Binding-site contacts:
Ligand atom C1' contacts residue DC1 of chain 1.WE at 3.8 Å.
Ligand atom N6 contacts residue PRO414 of chain 1.UA at 3.7 Å.
Ligand atom C5' contacts residue DC1 of chain 1.WE at 3.9 Å.
Ligand atom N6 contacts residue PRO416 of chain 1.UA at 3.9 Å.
Ligand atom C5 contacts residue PRO204 of chain 1.UA at 3.9 Å (hydrophobic).
Ligand atom N1 contacts residue VAL203 of chain 1.UA at 4.0 Å.
Ligand atom C8 contacts residue PRO204 of chain 1.UA at 4.1 Å (hydrophobic).
Ligand atom N1 contacts residue GLY422 of chain 1.UA at 3.0 Å (h-bond).
Ligand atom O3' contacts residue HIS413 of chain 1.UA at 4.1 Å.
Ligand atom O5' contacts residue ASP409 of chain 1.VA at 3.6 Å.
Ligand atom C6 contacts residue PRO414 of chain 1.UA at 3.5 Å (hydrophobic).
Ligand atom N6 contacts residue GLY420 of chain 1.UA at 4.2 Å.
Ligand atom N7 contacts residue PRO204 of chain 1.UA at 4.0 Å.
Ligand atom C6 contacts residue SER415 of chain 1.UA at 4.0 Å.
Ligand atom O4' contacts residue DC1 of chain 1.WE at 3.3 Å.
Ligand atom N7 contacts residue HIS413 of chain 1.UA at 4.0 Å.
Ligand atom OP2 contacts residue DC1 of chain 1.WE at 2.5 Å (h-bond).
Ligand atom C4' contacts residue DC1 of chain 1.WE at 4.1 Å.
Ligand atom C8 contacts residue HIS413 of chain 1.UA at 3.6 Å.
Ligand atom C5 contacts residue PRO414 of chain 1.UA at 4.1 Å (hydrophobic).
Ligand atom C4 contacts residue PRO204 of chain 1.UA at 4.0 Å (hydrophobic).
Ligand atom N3 contacts residue PRO414 of chain 1.UA at 3.9 Å.
Ligand atom N7 contacts residue SER415 of chain 1.UA at 3.8 Å.
Ligand atom C6 contacts residue GLY422 of chain 1.UA at 3.8 Å.
Ligand atom OP1 contacts residue DC1 of chain 1.WE at 2.5 Å (h-bond).
Ligand atom C3' contacts residue HIS413 of chain 1.UA at 3.6 Å.
Ligand atom N6 contacts residue PHE421 of chain 1.UA at 4.1 Å.
Ligand atom C5' contacts residue HIS413 of chain 1.UA at 3.7 Å.
Ligand atom C2 contacts residue GLY422 of chain 1.UA at 3.5 Å.
Ligand atom N9 contacts residue PRO204 of chain 1.UA at 4.2 Å.
Ligand atom C2 contacts residue ILE405 of chain 1.UA at 4.1 Å (hydrophobic).
Ligand atom O5' contacts residue DC1 of chain 1.WE at 2.5 Å (h-bond).
Ligand atom C2 contacts residue PRO414 of chain 1.UA at 4.1 Å (hydrophobic).
Ligand atom N6 contacts residue SER415 of chain 1.UA at 3.4 Å.
Ligand atom C5' contacts residue ASP409 of chain 1.VA at 4.0 Å.
Ligand atom OP1 contacts residue ASN411 of chain 1.VA at 3.6 Å.
Ligand atom C2' contacts residue PRO414 of chain 1.UA at 3.5 Å (hydrophobic).
Ligand atom P contacts residue DC1 of chain 1.WE at 1.6 Å.
Ligand atom N1 contacts residue PRO414 of chain 1.UA at 3.5 Å (h-bond).
Ligand atom N6 contacts residue GLY422 of chain 1.UA at 3.1 Å (h-bond).

This small molecule binds to this protein.
Small molecule (SMILES): Nc1ncnc2c1ncn2[C@H]1C[C@H](O)[C@@H](COP(=O)(O)O)O1

Sequence of chain 1.UA:
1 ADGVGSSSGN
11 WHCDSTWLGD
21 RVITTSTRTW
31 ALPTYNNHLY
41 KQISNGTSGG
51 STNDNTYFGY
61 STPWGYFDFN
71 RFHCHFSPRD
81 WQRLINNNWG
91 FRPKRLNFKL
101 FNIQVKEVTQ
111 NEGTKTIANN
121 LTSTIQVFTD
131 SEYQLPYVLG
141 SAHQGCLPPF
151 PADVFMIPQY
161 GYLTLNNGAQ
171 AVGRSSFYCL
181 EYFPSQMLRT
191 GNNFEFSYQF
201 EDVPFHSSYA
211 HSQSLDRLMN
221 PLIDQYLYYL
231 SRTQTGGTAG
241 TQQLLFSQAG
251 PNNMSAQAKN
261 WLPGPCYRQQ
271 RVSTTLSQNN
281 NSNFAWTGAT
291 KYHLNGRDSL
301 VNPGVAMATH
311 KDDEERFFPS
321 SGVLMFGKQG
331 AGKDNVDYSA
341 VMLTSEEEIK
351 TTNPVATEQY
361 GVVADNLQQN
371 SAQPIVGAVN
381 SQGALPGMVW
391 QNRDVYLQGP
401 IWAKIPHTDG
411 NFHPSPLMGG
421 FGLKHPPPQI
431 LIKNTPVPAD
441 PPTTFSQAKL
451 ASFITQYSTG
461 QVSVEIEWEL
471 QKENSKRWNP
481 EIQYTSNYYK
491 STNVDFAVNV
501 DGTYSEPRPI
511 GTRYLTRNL

Sequence of chain 1.VA:
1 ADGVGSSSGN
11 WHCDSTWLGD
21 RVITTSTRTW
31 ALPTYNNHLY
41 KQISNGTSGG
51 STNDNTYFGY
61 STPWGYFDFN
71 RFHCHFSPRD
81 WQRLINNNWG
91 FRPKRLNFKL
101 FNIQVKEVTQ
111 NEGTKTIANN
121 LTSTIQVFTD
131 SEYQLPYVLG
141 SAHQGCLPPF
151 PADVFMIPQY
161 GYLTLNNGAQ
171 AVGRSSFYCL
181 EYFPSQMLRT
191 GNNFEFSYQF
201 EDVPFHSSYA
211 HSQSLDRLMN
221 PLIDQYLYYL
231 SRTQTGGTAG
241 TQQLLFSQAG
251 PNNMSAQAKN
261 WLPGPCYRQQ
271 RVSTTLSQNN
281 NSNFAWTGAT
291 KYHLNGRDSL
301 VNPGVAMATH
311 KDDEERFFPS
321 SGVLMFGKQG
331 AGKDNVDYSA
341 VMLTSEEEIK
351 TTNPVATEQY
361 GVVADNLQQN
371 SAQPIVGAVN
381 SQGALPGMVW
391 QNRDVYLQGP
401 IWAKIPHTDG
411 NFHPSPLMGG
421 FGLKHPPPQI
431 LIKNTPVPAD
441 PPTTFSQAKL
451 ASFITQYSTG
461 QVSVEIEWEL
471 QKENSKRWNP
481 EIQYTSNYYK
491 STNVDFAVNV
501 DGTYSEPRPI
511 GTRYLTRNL